Sequence of chain 1.A:
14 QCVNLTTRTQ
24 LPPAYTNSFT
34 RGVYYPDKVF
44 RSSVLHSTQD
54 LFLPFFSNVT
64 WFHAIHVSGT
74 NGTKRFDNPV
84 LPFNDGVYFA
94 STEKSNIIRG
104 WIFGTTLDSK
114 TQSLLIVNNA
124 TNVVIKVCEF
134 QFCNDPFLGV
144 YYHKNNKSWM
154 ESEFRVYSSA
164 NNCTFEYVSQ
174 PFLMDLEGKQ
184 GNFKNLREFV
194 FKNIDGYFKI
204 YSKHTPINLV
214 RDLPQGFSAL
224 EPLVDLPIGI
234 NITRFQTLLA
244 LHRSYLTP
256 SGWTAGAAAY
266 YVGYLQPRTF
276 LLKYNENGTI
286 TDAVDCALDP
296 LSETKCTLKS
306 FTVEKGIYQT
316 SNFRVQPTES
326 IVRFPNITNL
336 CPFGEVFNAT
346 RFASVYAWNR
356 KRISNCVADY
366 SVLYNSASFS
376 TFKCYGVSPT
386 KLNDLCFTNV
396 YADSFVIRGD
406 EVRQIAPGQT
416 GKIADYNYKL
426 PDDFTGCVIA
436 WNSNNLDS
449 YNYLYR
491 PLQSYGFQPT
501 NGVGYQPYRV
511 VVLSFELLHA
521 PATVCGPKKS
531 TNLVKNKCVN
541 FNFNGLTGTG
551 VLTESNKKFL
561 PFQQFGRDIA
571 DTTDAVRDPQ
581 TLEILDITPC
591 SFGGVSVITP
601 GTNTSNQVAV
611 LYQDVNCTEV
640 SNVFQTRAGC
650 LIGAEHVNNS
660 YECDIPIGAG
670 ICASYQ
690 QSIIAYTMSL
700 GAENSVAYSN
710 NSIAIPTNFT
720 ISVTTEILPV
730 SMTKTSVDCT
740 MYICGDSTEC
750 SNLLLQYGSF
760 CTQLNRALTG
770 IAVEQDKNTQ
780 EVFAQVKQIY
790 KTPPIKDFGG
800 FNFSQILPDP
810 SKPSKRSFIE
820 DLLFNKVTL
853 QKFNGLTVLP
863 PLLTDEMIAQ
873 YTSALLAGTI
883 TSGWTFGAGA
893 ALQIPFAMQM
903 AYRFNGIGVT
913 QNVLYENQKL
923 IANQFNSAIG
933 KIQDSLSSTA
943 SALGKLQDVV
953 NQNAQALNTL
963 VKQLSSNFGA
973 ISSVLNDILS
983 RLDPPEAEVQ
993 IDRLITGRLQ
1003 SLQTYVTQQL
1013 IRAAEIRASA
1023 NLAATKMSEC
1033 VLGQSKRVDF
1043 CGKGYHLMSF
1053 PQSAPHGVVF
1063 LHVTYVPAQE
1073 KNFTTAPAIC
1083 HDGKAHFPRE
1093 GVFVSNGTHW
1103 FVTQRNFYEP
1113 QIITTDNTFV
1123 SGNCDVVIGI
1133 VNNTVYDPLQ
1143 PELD

Binding-site contacts:
Ligand atom O5 contacts residue ASN137 of chain 1.A at 4.3 Å.
Ligand atom O6 contacts residue CYS15 of chain 1.A at 4.0 Å.
Ligand atom C7 contacts residue ASN17 of chain 1.A at 3.6 Å.
Ligand atom O7 contacts residue ASN17 of chain 1.A at 3.5 Å (h-bond).
Ligand atom N2 contacts residue ASN17 of chain 1.A at 3.2 Å (h-bond).
Ligand atom O6 contacts residue ASN17 of chain 1.A at 4.3 Å.
Ligand atom C5 contacts residue ASN17 of chain 1.A at 3.4 Å.
Ligand atom C2 contacts residue ASN17 of chain 1.A at 2.8 Å.
Ligand atom C3 contacts residue ASN17 of chain 1.A at 3.9 Å.
Ligand atom C4 contacts residue ASN17 of chain 1.A at 4.2 Å.
Ligand atom C1 contacts residue ASN17 of chain 1.A at 1.4 Å.
Ligand atom O5 contacts residue ASN17 of chain 1.A at 2.2 Å (h-bond).

The small molecule below binds the protein below.
Small molecule (SMILES): CC(=O)N[C@@H]1[C@@H](O)[C@H](O)[C@@H](CO)O[C@H]1O